Sequence of chain 1.B:
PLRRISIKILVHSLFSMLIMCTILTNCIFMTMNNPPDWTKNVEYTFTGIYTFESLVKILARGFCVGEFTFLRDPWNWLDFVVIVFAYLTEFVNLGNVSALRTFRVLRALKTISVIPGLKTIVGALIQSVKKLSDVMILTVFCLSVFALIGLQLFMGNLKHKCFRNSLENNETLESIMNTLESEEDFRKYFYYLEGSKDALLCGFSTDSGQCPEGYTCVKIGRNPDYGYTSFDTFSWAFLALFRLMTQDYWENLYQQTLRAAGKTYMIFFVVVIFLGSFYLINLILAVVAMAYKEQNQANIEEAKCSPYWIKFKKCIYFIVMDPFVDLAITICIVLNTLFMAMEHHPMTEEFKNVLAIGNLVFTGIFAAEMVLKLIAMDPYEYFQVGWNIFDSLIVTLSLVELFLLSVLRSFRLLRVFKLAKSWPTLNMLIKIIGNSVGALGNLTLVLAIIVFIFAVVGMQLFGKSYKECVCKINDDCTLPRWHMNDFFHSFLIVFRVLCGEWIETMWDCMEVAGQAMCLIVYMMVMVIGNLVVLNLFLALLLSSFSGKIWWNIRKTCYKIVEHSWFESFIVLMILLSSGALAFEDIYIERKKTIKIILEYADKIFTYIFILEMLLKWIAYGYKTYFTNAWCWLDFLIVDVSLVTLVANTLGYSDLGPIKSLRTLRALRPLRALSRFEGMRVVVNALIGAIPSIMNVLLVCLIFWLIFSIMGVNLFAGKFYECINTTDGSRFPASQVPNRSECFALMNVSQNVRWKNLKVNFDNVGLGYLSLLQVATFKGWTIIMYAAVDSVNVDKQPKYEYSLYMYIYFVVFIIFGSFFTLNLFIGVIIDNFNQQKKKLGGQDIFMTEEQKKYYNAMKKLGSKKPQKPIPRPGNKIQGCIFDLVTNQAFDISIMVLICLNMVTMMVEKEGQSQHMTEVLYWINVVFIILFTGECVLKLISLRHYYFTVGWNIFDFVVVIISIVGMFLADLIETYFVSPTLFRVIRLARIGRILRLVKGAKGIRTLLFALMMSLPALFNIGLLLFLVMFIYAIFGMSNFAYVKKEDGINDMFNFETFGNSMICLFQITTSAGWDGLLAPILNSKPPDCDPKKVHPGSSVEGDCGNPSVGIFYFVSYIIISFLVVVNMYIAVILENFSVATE

The small molecule below binds the protein below.
Small molecule (SMILES): NC1=N[C@H](O)[C@H]2[C@H]3O[C@]4(O)O[C@@H]([C@@H](O)[C@@]2(N1)[C@@H]4O)[C@]3(O)CO

Binding-site contacts:
Ligand atom N18 contacts residue GLU973 of chain 1.B at 3.8 Å.
Ligand atom N18 contacts residue ASP404 of chain 1.B at 3.9 Å.
Ligand atom O04 contacts residue GLU407 of chain 1.B at 3.8 Å.
Ligand atom O10 contacts residue GLY1450 of chain 1.B at 3.6 Å (h-bond).
Ligand atom O08 contacts residue THR1452 of chain 1.B at 3.2 Å (h-bond).
Ligand atom C13 contacts residue TYR405 of chain 1.B at 4.0 Å (hydrophobic).
Ligand atom O01 contacts residue THR1452 of chain 1.B at 3.8 Å.
Ligand atom O20 contacts residue ARG965 of chain 1.B at 4.0 Å.
Ligand atom O10 contacts residue GLU970 of chain 1.B at 3.6 Å (salt-bridge).
Ligand atom N14 contacts residue GLU407 of chain 1.B at 3.8 Å.
Ligand atom O16 contacts residue GLY1742 of chain 1.B at 3.4 Å.
Ligand atom C19 contacts residue TYR405 of chain 1.B at 4.0 Å (hydrophobic).
Ligand atom C13 contacts residue GLU970 of chain 1.B at 3.1 Å.
Ligand atom C07 contacts residue GLY1450 of chain 1.B at 3.9 Å.
Ligand atom C15 contacts residue LYS1449 of chain 1.B at 4.0 Å.
Ligand atom N18 contacts residue TYR405 of chain 1.B at 3.6 Å.
Ligand atom O06 contacts residue GLY1450 of chain 1.B at 3.3 Å (h-bond).
Ligand atom O10 contacts residue PHE1448 of chain 1.B at 3.2 Å (h-bond).
Ligand atom O06 contacts residue ASP1744 of chain 1.B at 3.9 Å.
Ligand atom N18 contacts residue GLU970 of chain 1.B at 2.8 Å (salt-bridge).
Ligand atom C13 contacts residue GLU973 of chain 1.B at 3.6 Å.
Ligand atom N12 contacts residue GLU970 of chain 1.B at 3.5 Å (salt-bridge).
Ligand atom O10 contacts residue TRP1451 of chain 1.B at 3.9 Å.
Ligand atom C15 contacts residue GLU407 of chain 1.B at 3.8 Å.
Ligand atom O04 contacts residue TYR405 of chain 1.B at 3.6 Å (h-bond).
Ligand atom O08 contacts residue GLY1450 of chain 1.B at 3.5 Å (h-bond).
Ligand atom N14 contacts residue GLU970 of chain 1.B at 3.9 Å.
Ligand atom O16 contacts residue LYS1449 of chain 1.B at 3.8 Å.
Ligand atom O20 contacts residue GLU973 of chain 1.B at 2.1 Å (salt-bridge).
Ligand atom C07 contacts residue THR1452 of chain 1.B at 4.0 Å.
Ligand atom C11 contacts residue GLU973 of chain 1.B at 3.4 Å.
Ligand atom O16 contacts residue GLU407 of chain 1.B at 3.2 Å (salt-bridge).
Ligand atom C17 contacts residue GLU407 of chain 1.B at 3.6 Å.
Ligand atom O10 contacts residue LYS1449 of chain 1.B at 4.0 Å.
Ligand atom O16 contacts residue ASP1744 of chain 1.B at 3.9 Å.
Ligand atom N14 contacts residue LYS1449 of chain 1.B at 4.1 Å.
Ligand atom N12 contacts residue GLU973 of chain 1.B at 2.6 Å (salt-bridge).
Ligand atom O08 contacts residue TRP1451 of chain 1.B at 3.8 Å.
Ligand atom C09 contacts residue GLU973 of chain 1.B at 4.0 Å.
Ligand atom C19 contacts residue GLU973 of chain 1.B at 3.1 Å.